Sequence of chain 1.H:
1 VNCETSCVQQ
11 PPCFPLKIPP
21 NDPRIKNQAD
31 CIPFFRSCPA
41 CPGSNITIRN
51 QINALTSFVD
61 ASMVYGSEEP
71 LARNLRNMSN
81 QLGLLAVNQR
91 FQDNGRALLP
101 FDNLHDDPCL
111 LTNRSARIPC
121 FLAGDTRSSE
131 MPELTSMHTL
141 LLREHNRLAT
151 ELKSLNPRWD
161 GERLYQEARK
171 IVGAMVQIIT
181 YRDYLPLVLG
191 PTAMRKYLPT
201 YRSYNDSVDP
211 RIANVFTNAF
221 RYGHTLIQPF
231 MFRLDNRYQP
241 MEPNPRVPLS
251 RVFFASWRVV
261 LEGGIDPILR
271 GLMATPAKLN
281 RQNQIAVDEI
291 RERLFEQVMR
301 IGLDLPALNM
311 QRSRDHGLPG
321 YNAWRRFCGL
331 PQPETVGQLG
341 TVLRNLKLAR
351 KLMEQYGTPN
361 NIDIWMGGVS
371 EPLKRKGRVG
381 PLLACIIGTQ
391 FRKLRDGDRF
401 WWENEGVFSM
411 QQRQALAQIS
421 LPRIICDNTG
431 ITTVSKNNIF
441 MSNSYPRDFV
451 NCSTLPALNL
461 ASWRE

The protein below binds the small molecule below.
Small molecule (SMILES): CC(=O)N[C@@H]1[C@@H](O)[C@H](O)[C@@H](CO)O[C@H]1O

Binding-site contacts:
Ligand atom C3 contacts residue NAG1 of chain 1.FB at 3.8 Å.
Ligand atom C2 contacts residue ASN113 of chain 1.H at 3.2 Å.
Ligand atom C6 contacts residue LEU261 of chain 1.H at 4.0 Å (hydrophobic).
Ligand atom C4 contacts residue NAG1 of chain 1.FB at 3.3 Å.
Ligand atom O5 contacts residue ASN113 of chain 1.H at 2.5 Å (h-bond).
Ligand atom C5 contacts residue SER115 of chain 1.H at 3.7 Å.
Ligand atom C7 contacts residue TRP257 of chain 1.H at 4.2 Å (hydrophobic).
Ligand atom C6 contacts residue ASN113 of chain 1.H at 4.4 Å.
Ligand atom O3 contacts residue NAG1 of chain 1.FB at 3.2 Å (h-bond).
Ligand atom C7 contacts residue ASN113 of chain 1.H at 4.4 Å.
Ligand atom C6 contacts residue SER115 of chain 1.H at 4.0 Å.
Ligand atom C2 contacts residue TRP257 of chain 1.H at 4.1 Å (hydrophobic).
Ligand atom C1 contacts residue ASN113 of chain 1.H at 2.7 Å.
Ligand atom O6 contacts residue LEU261 of chain 1.H at 3.9 Å.
Ligand atom O6 contacts residue SER115 of chain 1.H at 3.0 Å (h-bond).
Ligand atom C5 contacts residue ASN113 of chain 1.H at 3.9 Å.
Ligand atom C6 contacts residue NAG1 of chain 1.FB at 3.8 Å.
Ligand atom O7 contacts residue ARG258 of chain 1.H at 4.2 Å.
Ligand atom O5 contacts residue SER115 of chain 1.H at 3.5 Å (h-bond).
Ligand atom O6 contacts residue NAG1 of chain 1.FB at 3.5 Å.
Ligand atom O7 contacts residue TRP257 of chain 1.H at 3.3 Å.
Ligand atom O5 contacts residue TRP257 of chain 1.H at 4.3 Å.
Ligand atom O4 contacts residue NAG1 of chain 1.FB at 2.8 Å.
Ligand atom O5 contacts residue ALA116 of chain 1.H at 4.3 Å.
Ligand atom O6 contacts residue ALA116 of chain 1.H at 3.8 Å.
Ligand atom N2 contacts residue ASN113 of chain 1.H at 3.8 Å.
Ligand atom C1 contacts residue SER115 of chain 1.H at 3.6 Å.
Ligand atom C5 contacts residue NAG1 of chain 1.FB at 4.0 Å.